Sequence of chain 1.B:
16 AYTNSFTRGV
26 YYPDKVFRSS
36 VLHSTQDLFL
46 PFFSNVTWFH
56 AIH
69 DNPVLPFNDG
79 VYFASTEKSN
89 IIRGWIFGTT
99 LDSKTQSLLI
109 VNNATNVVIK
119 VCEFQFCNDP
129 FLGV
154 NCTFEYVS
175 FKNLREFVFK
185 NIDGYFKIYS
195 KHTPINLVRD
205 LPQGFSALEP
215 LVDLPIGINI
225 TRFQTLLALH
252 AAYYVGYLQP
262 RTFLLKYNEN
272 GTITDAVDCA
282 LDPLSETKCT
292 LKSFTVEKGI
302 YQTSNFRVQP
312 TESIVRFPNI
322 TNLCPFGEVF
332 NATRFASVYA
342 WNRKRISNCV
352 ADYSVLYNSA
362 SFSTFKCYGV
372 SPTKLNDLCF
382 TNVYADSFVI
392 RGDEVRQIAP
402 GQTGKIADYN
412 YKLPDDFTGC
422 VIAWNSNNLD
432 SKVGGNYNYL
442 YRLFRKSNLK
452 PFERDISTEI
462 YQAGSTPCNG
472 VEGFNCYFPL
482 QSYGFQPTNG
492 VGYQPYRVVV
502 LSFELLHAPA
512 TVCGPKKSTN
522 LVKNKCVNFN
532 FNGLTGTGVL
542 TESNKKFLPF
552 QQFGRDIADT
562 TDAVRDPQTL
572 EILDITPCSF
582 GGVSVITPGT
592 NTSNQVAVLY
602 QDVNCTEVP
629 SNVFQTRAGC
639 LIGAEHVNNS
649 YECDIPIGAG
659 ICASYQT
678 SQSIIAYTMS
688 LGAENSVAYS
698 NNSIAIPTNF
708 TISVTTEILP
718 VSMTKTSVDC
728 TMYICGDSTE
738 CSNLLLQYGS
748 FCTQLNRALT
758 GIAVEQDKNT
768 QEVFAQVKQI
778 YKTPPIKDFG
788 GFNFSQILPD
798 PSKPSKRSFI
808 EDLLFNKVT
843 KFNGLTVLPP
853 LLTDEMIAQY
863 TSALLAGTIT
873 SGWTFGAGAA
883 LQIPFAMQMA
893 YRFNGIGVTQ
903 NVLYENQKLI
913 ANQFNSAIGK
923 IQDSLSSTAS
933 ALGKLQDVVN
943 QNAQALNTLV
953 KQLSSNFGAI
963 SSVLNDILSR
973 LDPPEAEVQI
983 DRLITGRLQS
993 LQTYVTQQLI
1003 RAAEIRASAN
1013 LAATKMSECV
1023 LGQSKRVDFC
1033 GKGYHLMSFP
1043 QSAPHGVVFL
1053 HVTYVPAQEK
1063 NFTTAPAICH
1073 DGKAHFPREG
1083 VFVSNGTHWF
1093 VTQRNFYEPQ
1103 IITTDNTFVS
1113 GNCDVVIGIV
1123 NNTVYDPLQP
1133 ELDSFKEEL

A protein and the small-molecule ligand that binds it are described below.
Small molecule (SMILES): CC(=O)N[C@H]1[C@H](O[C@H]2[C@H](O)[C@@H](NC(C)=O)CO[C@@H]2CO)O[C@H](CO)[C@@H](O)[C@@H]1O

Binding-site contacts:
Ligand atom C8 contacts residue ASN790 of chain 1.B at 4.4 Å.
Ligand atom C4 contacts residue ASN790 of chain 1.B at 4.2 Å.
Ligand atom O6 contacts residue SER792 of chain 1.B at 4.1 Å.
Ligand atom C2 contacts residue ASN790 of chain 1.B at 2.5 Å.
Ligand atom O5 contacts residue GLN793 of chain 1.B at 4.3 Å.
Ligand atom C5 contacts residue ASN790 of chain 1.B at 3.6 Å.
Ligand atom C8 contacts residue GLN793 of chain 1.B at 4.4 Å.
Ligand atom N2 contacts residue ASN790 of chain 1.B at 2.9 Å (h-bond).
Ligand atom C7 contacts residue ASN790 of chain 1.B at 3.2 Å.
Ligand atom C6 contacts residue GLN793 of chain 1.B at 3.6 Å.
Ligand atom C6 contacts residue SER792 of chain 1.B at 4.4 Å.
Ligand atom C1 contacts residue ASN790 of chain 1.B at 1.4 Å.
Ligand atom O5 contacts residue ASN790 of chain 1.B at 2.3 Å (h-bond).
Ligand atom C1 contacts residue SER792 of chain 1.B at 3.4 Å.
Ligand atom C2 contacts residue SER792 of chain 1.B at 4.5 Å.
Ligand atom C5 contacts residue GLN793 of chain 1.B at 3.9 Å.
Ligand atom C3 contacts residue ASN790 of chain 1.B at 3.8 Å.
Ligand atom O5 contacts residue SER792 of chain 1.B at 3.5 Å (h-bond).
Ligand atom O7 contacts residue ASN790 of chain 1.B at 3.1 Å (h-bond).
Ligand atom C5 contacts residue SER792 of chain 1.B at 3.5 Å.
Ligand atom O6 contacts residue GLN793 of chain 1.B at 2.6 Å (h-bond).